The protein below binds the small molecule below.
Small molecule (SMILES): CC(=O)N[C@@H]1[C@@H](O)[C@H](O)[C@@H](CO)O[C@H]1O

Binding-site contacts:
Ligand atom C5 contacts residue ASN674 of chain 1.A at 3.6 Å.
Ligand atom C4 contacts residue ASN674 of chain 1.A at 4.2 Å.
Ligand atom O7 contacts residue ASN674 of chain 1.A at 4.1 Å.
Ligand atom C7 contacts residue ASN614 of chain 1.A at 3.8 Å.
Ligand atom O5 contacts residue ASN674 of chain 1.A at 2.4 Å (h-bond).
Ligand atom N2 contacts residue ASN614 of chain 1.A at 4.0 Å.
Ligand atom O7 contacts residue ASN614 of chain 1.A at 3.5 Å (h-bond).
Ligand atom C2 contacts residue ASN674 of chain 1.A at 2.5 Å.
Ligand atom C3 contacts residue ASN674 of chain 1.A at 3.8 Å.
Ligand atom O5 contacts residue ASN614 of chain 1.A at 4.4 Å.
Ligand atom C7 contacts residue ASN674 of chain 1.A at 3.8 Å.
Ligand atom C2 contacts residue ASN614 of chain 1.A at 3.8 Å.
Ligand atom C1 contacts residue ASN614 of chain 1.A at 3.8 Å.
Ligand atom N2 contacts residue ASN674 of chain 1.A at 2.9 Å (h-bond).
Ligand atom C1 contacts residue ASN674 of chain 1.A at 1.4 Å.

Sequence of chain 1.A:
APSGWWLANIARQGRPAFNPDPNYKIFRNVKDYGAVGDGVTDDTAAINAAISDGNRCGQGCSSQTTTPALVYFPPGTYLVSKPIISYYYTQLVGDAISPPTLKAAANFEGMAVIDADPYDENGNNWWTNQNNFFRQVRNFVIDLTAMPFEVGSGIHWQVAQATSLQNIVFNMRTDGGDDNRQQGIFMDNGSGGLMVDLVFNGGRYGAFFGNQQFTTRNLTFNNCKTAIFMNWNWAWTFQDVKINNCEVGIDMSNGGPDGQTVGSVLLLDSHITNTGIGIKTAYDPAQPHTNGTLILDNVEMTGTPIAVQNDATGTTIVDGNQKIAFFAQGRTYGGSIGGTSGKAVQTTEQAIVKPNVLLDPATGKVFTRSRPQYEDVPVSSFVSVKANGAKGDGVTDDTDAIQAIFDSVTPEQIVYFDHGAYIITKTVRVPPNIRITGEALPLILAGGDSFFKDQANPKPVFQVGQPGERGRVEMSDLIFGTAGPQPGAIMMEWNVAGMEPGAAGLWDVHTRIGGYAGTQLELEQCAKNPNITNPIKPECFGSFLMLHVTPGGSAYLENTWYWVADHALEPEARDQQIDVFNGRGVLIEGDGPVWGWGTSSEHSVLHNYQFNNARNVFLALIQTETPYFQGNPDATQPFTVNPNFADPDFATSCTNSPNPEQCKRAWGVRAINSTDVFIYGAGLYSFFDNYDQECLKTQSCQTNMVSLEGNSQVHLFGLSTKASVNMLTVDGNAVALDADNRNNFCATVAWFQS